Sequence of chain 1.L:
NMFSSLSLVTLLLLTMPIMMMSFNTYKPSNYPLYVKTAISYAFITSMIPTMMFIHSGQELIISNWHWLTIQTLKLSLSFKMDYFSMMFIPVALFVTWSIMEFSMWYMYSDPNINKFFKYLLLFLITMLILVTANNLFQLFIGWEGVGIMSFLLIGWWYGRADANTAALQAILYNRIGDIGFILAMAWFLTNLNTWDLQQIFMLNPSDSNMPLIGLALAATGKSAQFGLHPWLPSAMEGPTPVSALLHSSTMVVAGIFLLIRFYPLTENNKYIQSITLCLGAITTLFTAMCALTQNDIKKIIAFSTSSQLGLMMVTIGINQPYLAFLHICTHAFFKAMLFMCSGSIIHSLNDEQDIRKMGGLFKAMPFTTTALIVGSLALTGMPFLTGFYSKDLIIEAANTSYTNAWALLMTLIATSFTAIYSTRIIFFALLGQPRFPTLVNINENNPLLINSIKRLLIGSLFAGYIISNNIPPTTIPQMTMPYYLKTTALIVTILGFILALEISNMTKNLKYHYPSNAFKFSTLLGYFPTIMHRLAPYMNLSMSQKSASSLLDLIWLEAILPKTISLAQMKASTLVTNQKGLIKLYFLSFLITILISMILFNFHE

The small molecule below binds the protein below.
Small molecule (SMILES): C[C@H](CCC(=O)O)[C@H]1CC[C@H]2[C@@H]3[C@H](O)C[C@@H]4C[C@H](O)CC[C@]4(C)[C@H]3C[C@H](O)[C@]12C

Binding-site contacts:
Ligand atom C23 contacts residue ARG66 of chain 1.IA at 4.1 Å.
Ligand atom C17 contacts residue ARG66 of chain 1.IA at 3.9 Å.
Ligand atom C11 contacts residue PHE70 of chain 1.IA at 3.5 Å (hydrophobic).
Ligand atom C18 contacts residue PHE70 of chain 1.IA at 3.6 Å (hydrophobic).
Ligand atom C4 contacts residue THR26 of chain 1.L at 3.4 Å.
Ligand atom C19 contacts residue TYR35 of chain 1.L at 3.2 Å (hydrophobic).
Ligand atom O7 contacts residue LYS28 of chain 1.L at 3.0 Å.
Ligand atom C12 contacts residue PHE70 of chain 1.IA at 3.6 Å (hydrophobic).
Ligand atom C15 contacts residue ARG66 of chain 1.IA at 3.5 Å.
Ligand atom C6 contacts residue THR26 of chain 1.L at 3.5 Å.
Ligand atom C19 contacts residue HIS74 of chain 1.IA at 3.6 Å.
Ligand atom O26 contacts residue LYS63 of chain 1.IA at 3.7 Å.
Ligand atom C15 contacts residue ASN31 of chain 1.L at 3.6 Å.
Ligand atom C4 contacts residue LYS28 of chain 1.L at 4.1 Å.
Ligand atom C16 contacts residue LEU34 of chain 1.L at 3.5 Å (hydrophobic).
Ligand atom O25 contacts residue LYS63 of chain 1.IA at 3.9 Å.
Ligand atom O26 contacts residue ARG66 of chain 1.IA at 3.5 Å.
Ligand atom C21 contacts residue ARG66 of chain 1.IA at 3.8 Å.
Ligand atom C24 contacts residue HIS67 of chain 1.IA at 3.7 Å.
Ligand atom C5 contacts residue THR26 of chain 1.L at 3.3 Å.
Ligand atom C16 contacts residue ARG66 of chain 1.IA at 3.8 Å.
Ligand atom C22 contacts residue LEU34 of chain 1.L at 3.6 Å (hydrophobic).
Ligand atom C6 contacts residue LYS28 of chain 1.L at 3.7 Å.
Ligand atom C8 contacts residue TYR35 of chain 1.L at 4.2 Å (hydrophobic).
Ligand atom C22 contacts residue THR38 of chain 1.L at 3.7 Å.
Ligand atom C3 contacts residue THR26 of chain 1.L at 4.1 Å.
Ligand atom O12 contacts residue ARG66 of chain 1.IA at 3.2 Å (salt-bridge).
Ligand atom C21 contacts residue HIS67 of chain 1.IA at 3.2 Å.
Ligand atom C21 contacts residue THR38 of chain 1.L at 4.1 Å.
Ligand atom C24 contacts residue ARG66 of chain 1.IA at 4.2 Å.
Ligand atom C12 contacts residue ARG66 of chain 1.IA at 3.7 Å.
Ligand atom O26 contacts residue HIS67 of chain 1.IA at 3.0 Å.
Ligand atom C23 contacts residue LEU34 of chain 1.L at 3.9 Å (hydrophobic).
Ligand atom C22 contacts residue HIS67 of chain 1.IA at 4.2 Å.
Ligand atom O7 contacts residue ARG66 of chain 1.IA at 4.1 Å.
Ligand atom C14 contacts residue ARG66 of chain 1.IA at 3.6 Å.
Ligand atom C1 contacts residue HIS74 of chain 1.IA at 4.1 Å.
Ligand atom C20 contacts residue THR38 of chain 1.L at 3.7 Å.
Ligand atom C7 contacts residue LYS28 of chain 1.L at 3.7 Å.
Ligand atom C18 contacts residue TYR35 of chain 1.L at 3.6 Å (hydrophobic).

Sequence of chain 1.IA:
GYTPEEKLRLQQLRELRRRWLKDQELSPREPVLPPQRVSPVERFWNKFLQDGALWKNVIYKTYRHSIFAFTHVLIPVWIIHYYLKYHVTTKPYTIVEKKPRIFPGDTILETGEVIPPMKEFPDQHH